Binding-site contacts:
Ligand atom O1B contacts residue TYR264 of chain 2.A at 3.8 Å.
Ligand atom C1 contacts residue TYR264 of chain 2.A at 4.1 Å (hydrophobic).
Ligand atom C3 contacts residue TYR322 of chain 2.A at 3.2 Å (hydrophobic).
Ligand atom C9 contacts residue ALA165 of chain 2.A at 3.7 Å (hydrophobic).
Ligand atom C2 contacts residue TYR322 of chain 2.A at 3.0 Å (hydrophobic).
Ligand atom C4 contacts residue TYR322 of chain 2.A at 3.8 Å (hydrophobic).
Ligand atom CAA contacts residue ARG36 of chain 2.A at 2.6 Å.
Ligand atom C4 contacts residue GLU196 of chain 2.A at 4.0 Å.
Ligand atom O1A contacts residue ARG211 of chain 2.A at 2.8 Å (salt-bridge).
Ligand atom C5 contacts residue GLU196 of chain 2.A at 4.1 Å.
Ligand atom O6 contacts residue TYR322 of chain 2.A at 3.6 Å (h-bond).
Ligand atom CAJ contacts residue ARG36 of chain 2.A at 3.8 Å.
Ligand atom O6 contacts residue GLU196 of chain 2.A at 4.1 Å.
Ligand atom C1 contacts residue TYR322 of chain 2.A at 3.0 Å (hydrophobic).
Ligand atom O10 contacts residue ARG70 of chain 2.A at 2.6 Å (salt-bridge).
Ligand atom O6 contacts residue ARG211 of chain 2.A at 4.1 Å.
Ligand atom O8 contacts residue GLU196 of chain 2.A at 3.9 Å.
Ligand atom C8 contacts residue GLU195 of chain 2.A at 3.8 Å.
Ligand atom C11 contacts residue ARG70 of chain 2.A at 3.5 Å.
Ligand atom CAL contacts residue TYR322 of chain 2.A at 3.6 Å (hydrophobic).
Ligand atom O9 contacts residue ARG143 of chain 2.A at 3.8 Å.
Ligand atom C1 contacts residue ARG211 of chain 2.A at 3.8 Å.
Ligand atom C11 contacts residue TRP97 of chain 2.A at 3.3 Å (hydrophobic).
Ligand atom O1A contacts residue TYR264 of chain 2.A at 3.7 Å.
Ligand atom O1A contacts residue ARG288 of chain 2.A at 3.0 Å (salt-bridge).
Ligand atom C8 contacts residue ARG211 of chain 2.A at 3.9 Å.
Ligand atom O9 contacts residue GLU195 of chain 2.A at 2.6 Å (salt-bridge).
Ligand atom O1B contacts residue ARG288 of chain 2.A at 3.2 Å (salt-bridge).
Ligand atom C9 contacts residue ASN213 of chain 2.A at 3.6 Å.
Ligand atom C10 contacts residue ARG70 of chain 2.A at 3.8 Å.
Ligand atom C6 contacts residue GLU196 of chain 2.A at 3.5 Å.
Ligand atom O9 contacts residue ALA165 of chain 2.A at 3.6 Å.
Ligand atom O8 contacts residue GLU195 of chain 2.A at 2.8 Å (salt-bridge).
Ligand atom C6 contacts residue TYR322 of chain 2.A at 3.9 Å (hydrophobic).
Ligand atom O1B contacts residue TYR322 of chain 2.A at 3.8 Å.
Ligand atom C1 contacts residue ARG288 of chain 2.A at 3.6 Å.
Ligand atom C9 contacts residue GLU195 of chain 2.A at 3.6 Å.
Ligand atom CAL contacts residue ARG36 of chain 2.A at 4.1 Å.
Ligand atom O1A contacts residue TYR322 of chain 2.A at 3.1 Å (h-bond).
Ligand atom O8 contacts residue ARG211 of chain 2.A at 3.5 Å.

Sequence of chain 2.A:
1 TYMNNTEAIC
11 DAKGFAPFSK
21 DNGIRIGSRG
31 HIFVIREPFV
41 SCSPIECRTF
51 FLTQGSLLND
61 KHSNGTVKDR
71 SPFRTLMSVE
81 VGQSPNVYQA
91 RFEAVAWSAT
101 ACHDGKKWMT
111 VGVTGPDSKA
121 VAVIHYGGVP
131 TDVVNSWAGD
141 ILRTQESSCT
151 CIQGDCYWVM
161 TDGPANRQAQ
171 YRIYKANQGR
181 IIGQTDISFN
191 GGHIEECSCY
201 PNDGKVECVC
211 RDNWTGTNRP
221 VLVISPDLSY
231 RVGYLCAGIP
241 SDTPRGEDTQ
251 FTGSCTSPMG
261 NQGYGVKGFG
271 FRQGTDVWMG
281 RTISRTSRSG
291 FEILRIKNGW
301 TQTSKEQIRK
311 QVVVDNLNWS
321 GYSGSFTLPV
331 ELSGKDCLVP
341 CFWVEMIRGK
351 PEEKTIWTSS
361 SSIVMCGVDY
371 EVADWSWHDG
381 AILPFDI

A protein and the small-molecule ligand that binds it are described below.
Small molecule (SMILES): C=CCC1=C(C(=O)O)O[C@@H](C(O)[C@H](O)CO)[C@H](NC(C)=O)[C@H]1O